The protein below binds the small molecule below.
Small molecule (SMILES): CC(=O)N[C@@H]1[C@@H](O)[C@H](O)[C@@H](CO)O[C@H]1O

Binding-site contacts:
Ligand atom O7 contacts residue ASN236 of chain 1.G at 3.6 Å.
Ligand atom C6 contacts residue SER276 of chain 1.G at 3.9 Å.
Ligand atom O7 contacts residue THR238 of chain 1.G at 3.8 Å.
Ligand atom O5 contacts residue THR238 of chain 1.G at 4.2 Å.
Ligand atom O5 contacts residue ASN236 of chain 1.G at 2.5 Å (h-bond).
Ligand atom O6 contacts residue ASN278 of chain 1.G at 3.5 Å.
Ligand atom C2 contacts residue THR238 of chain 1.G at 4.5 Å.
Ligand atom C4 contacts residue ASN236 of chain 1.G at 4.3 Å.
Ligand atom C1 contacts residue ASN236 of chain 1.G at 1.5 Å.
Ligand atom C1 contacts residue THR238 of chain 1.G at 4.3 Å.
Ligand atom C3 contacts residue ASN236 of chain 1.G at 3.9 Å.
Ligand atom C6 contacts residue ILE279 of chain 1.G at 3.9 Å (hydrophobic).
Ligand atom C2 contacts residue ASN236 of chain 1.G at 2.5 Å.
Ligand atom N2 contacts residue ASN236 of chain 1.G at 2.9 Å (h-bond).
Ligand atom C6 contacts residue GLU277 of chain 1.G at 3.9 Å.
Ligand atom O6 contacts residue GLU277 of chain 1.G at 4.2 Å.
Ligand atom C7 contacts residue ASN236 of chain 1.G at 3.4 Å.
Ligand atom C6 contacts residue ASN278 of chain 1.G at 4.1 Å.
Ligand atom C8 contacts residue ASN236 of chain 1.G at 4.3 Å.
Ligand atom O6 contacts residue ILE279 of chain 1.G at 3.1 Å (h-bond).
Ligand atom O5 contacts residue SER276 of chain 1.G at 4.5 Å.
Ligand atom C5 contacts residue ASN236 of chain 1.G at 3.8 Å.

Sequence of chain 1.G:
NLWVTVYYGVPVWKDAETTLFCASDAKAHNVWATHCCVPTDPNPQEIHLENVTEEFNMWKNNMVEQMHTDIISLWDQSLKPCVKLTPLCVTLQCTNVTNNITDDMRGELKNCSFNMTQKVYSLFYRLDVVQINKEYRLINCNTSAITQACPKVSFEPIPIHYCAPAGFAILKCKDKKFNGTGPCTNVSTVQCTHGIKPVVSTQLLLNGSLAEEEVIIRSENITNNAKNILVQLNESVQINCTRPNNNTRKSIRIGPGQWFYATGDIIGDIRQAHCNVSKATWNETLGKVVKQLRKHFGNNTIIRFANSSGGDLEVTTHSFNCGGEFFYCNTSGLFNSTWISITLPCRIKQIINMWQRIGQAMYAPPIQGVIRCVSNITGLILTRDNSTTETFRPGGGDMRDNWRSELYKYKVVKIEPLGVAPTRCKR